Sequence of chain 1.C:
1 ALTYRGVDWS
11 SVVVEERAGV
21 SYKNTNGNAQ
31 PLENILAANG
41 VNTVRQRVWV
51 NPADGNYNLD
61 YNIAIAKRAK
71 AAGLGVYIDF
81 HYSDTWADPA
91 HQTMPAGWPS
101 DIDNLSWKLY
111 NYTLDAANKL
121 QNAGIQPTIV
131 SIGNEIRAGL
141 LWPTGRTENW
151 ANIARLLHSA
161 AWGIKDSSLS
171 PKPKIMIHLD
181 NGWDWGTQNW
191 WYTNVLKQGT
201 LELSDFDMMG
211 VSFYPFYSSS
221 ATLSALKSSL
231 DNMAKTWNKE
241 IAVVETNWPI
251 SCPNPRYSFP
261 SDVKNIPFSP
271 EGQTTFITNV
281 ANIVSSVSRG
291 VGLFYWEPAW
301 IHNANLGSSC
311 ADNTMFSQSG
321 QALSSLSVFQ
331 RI

The small molecule below binds the protein below.
Small molecule (SMILES): CC(=O)N[C@@H]1[C@@H](O)[C@H](O)[C@@H](CO)O[C@H]1O

Binding-site contacts:
Ligand atom C1 contacts residue TRP107 of chain 1.C at 3.3 Å (hydrophobic).
Ligand atom O4 contacts residue TRP107 of chain 1.C at 3.9 Å.
Ligand atom O7 contacts residue LYS108 of chain 1.C at 4.2 Å.
Ligand atom C5 contacts residue ASN111 of chain 1.C at 3.7 Å.
Ligand atom O5 contacts residue ASN111 of chain 1.C at 2.4 Å (h-bond).
Ligand atom C5 contacts residue TRP107 of chain 1.C at 3.8 Å (hydrophobic).
Ligand atom C2 contacts residue TRP107 of chain 1.C at 3.9 Å (hydrophobic).
Ligand atom O3 contacts residue TRP107 of chain 1.C at 4.2 Å.
Ligand atom C2 contacts residue ASN111 of chain 1.C at 2.4 Å.
Ligand atom C7 contacts residue LYS108 of chain 1.C at 4.2 Å.
Ligand atom O7 contacts residue ASN111 of chain 1.C at 3.5 Å (h-bond).
Ligand atom N2 contacts residue ASN111 of chain 1.C at 2.9 Å (h-bond).
Ligand atom C8 contacts residue TRP107 of chain 1.C at 4.0 Å (hydrophobic).
Ligand atom C7 contacts residue TRP107 of chain 1.C at 4.3 Å (hydrophobic).
Ligand atom C8 contacts residue ASN104 of chain 1.C at 3.3 Å.
Ligand atom C4 contacts residue ASN111 of chain 1.C at 4.2 Å.
Ligand atom C7 contacts residue ASN111 of chain 1.C at 3.5 Å.
Ligand atom O5 contacts residue TRP107 of chain 1.C at 4.1 Å.
Ligand atom C3 contacts residue TRP107 of chain 1.C at 3.5 Å (hydrophobic).
Ligand atom N2 contacts residue TRP107 of chain 1.C at 3.3 Å.
Ligand atom C3 contacts residue ASN111 of chain 1.C at 3.8 Å.
Ligand atom C1 contacts residue ASN111 of chain 1.C at 1.4 Å.
Ligand atom C8 contacts residue LYS108 of chain 1.C at 3.9 Å.
Ligand atom C4 contacts residue TRP107 of chain 1.C at 4.0 Å (hydrophobic).